Binding-site contacts:
Ligand atom C1 contacts residue ARG37 of chain 2.B at 4.1 Å.
Ligand atom C3 contacts residue ASP69 of chain 2.B at 3.7 Å.
Ligand atom C9 contacts residue ARG143 of chain 2.B at 3.6 Å.
Ligand atom C11 contacts residue ARG70 of chain 2.B at 4.1 Å.
Ligand atom O10 contacts residue ARG70 of chain 2.B at 3.1 Å (salt-bridge).
Ligand atom C5 contacts residue ASP69 of chain 2.B at 4.0 Å.
Ligand atom C4 contacts residue ASP69 of chain 2.B at 4.0 Å.
Ligand atom O1A contacts residue TYR324 of chain 2.B at 3.6 Å.
Ligand atom C81 contacts residue GLU196 of chain 2.B at 3.2 Å.
Ligand atom C81 contacts residue GLU197 of chain 2.B at 3.7 Å.
Ligand atom C91 contacts residue ILE141 of chain 2.B at 3.8 Å (hydrophobic).
Ligand atom C3 contacts residue TYR324 of chain 2.B at 3.3 Å (hydrophobic).
Ligand atom O10 contacts residue ASP69 of chain 2.B at 3.5 Å.
Ligand atom C4 contacts residue TYR324 of chain 2.B at 3.5 Å (hydrophobic).
Ligand atom C11 contacts residue TRP97 of chain 2.B at 3.9 Å (hydrophobic).
Ligand atom C9 contacts residue ASP165 of chain 2.B at 3.9 Å.
Ligand atom C1 contacts residue TYR324 of chain 2.B at 3.2 Å (hydrophobic).
Ligand atom C82 contacts residue GLU196 of chain 2.B at 3.0 Å.
Ligand atom C82 contacts residue GLU197 of chain 2.B at 3.5 Å.
Ligand atom C6 contacts residue GLU197 of chain 2.B at 3.6 Å.
Ligand atom C82 contacts residue ARG143 of chain 2.B at 3.4 Å.
Ligand atom C1 contacts residue ARG290 of chain 2.B at 3.7 Å.
Ligand atom C7 contacts residue ARG213 of chain 2.B at 3.6 Å.
Ligand atom C9 contacts residue GLU196 of chain 2.B at 4.1 Å.
Ligand atom C7 contacts residue GLU197 of chain 2.B at 4.0 Å.
Ligand atom C2 contacts residue TYR324 of chain 2.B at 2.9 Å (hydrophobic).
Ligand atom C2 contacts residue ARG213 of chain 2.B at 4.0 Å.
Ligand atom C7 contacts residue TYR324 of chain 2.B at 3.3 Å (hydrophobic).
Ligand atom C1 contacts residue ARG213 of chain 2.B at 3.7 Å.
Ligand atom C3 contacts residue ARG37 of chain 2.B at 4.0 Å.
Ligand atom C6 contacts residue TYR324 of chain 2.B at 3.8 Å (hydrophobic).
Ligand atom C81 contacts residue ARG143 of chain 2.B at 4.0 Å.
Ligand atom O1A contacts residue ARG37 of chain 2.B at 3.0 Å (salt-bridge).
Ligand atom N4 contacts residue ASP69 of chain 2.B at 3.5 Å (salt-bridge).
Ligand atom O1B contacts residue ARG290 of chain 2.B at 2.9 Å (salt-bridge).
Ligand atom O1B contacts residue TYR324 of chain 2.B at 3.7 Å.
Ligand atom O1B contacts residue ARG213 of chain 2.B at 3.0 Å (salt-bridge).
Ligand atom C91 contacts residue ARG70 of chain 2.B at 4.0 Å.
Ligand atom O1A contacts residue ARG290 of chain 2.B at 3.0 Å (salt-bridge).
Ligand atom C4 contacts residue GLU197 of chain 2.B at 4.0 Å.

The small molecule below binds the protein below.
Small molecule (SMILES): CCC(CC)O[C@@H]1C=C(C(=O)O)C[C@H](N)[C@H]1NC(C)=O

Sequence of chain 2.B:
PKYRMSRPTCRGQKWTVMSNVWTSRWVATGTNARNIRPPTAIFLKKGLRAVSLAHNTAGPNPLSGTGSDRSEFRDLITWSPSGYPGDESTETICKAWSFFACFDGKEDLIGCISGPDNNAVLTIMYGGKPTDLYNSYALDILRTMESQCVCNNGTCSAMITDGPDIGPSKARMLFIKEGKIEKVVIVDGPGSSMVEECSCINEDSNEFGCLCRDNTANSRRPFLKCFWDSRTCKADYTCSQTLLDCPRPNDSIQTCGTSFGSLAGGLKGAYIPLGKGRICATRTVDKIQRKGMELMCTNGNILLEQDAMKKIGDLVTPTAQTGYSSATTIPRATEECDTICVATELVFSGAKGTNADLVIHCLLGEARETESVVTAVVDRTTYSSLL